A small-molecule ligand and the protein it binds are described below.
Small molecule (SMILES): CN(Cc1cnc2nc(N)nc(N)c2n1)c1ccc(C(=O)N[C@@H](CCC(=O)O)C(=O)O)cc1

Sequence of chain 1.B:
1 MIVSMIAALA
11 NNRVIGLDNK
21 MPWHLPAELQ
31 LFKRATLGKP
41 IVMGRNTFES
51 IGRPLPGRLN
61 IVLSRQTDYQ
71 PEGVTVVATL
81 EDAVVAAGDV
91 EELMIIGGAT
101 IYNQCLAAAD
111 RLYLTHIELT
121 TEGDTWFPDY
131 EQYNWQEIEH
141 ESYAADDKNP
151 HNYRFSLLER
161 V

Binding-site contacts:
Ligand atom N3 contacts residue ALA7 of chain 1.B at 3.4 Å.
Ligand atom NA2 contacts residue GLU28 of chain 1.B at 2.7 Å (salt-bridge).
Ligand atom CD contacts residue ARG53 of chain 1.B at 3.7 Å.
Ligand atom C4 contacts residue NDP1 of chain 1.G at 3.4 Å.
Ligand atom C14 contacts residue ILE51 of chain 1.B at 3.7 Å (hydrophobic).
Ligand atom NA4 contacts residue TYR102 of chain 1.B at 3.4 Å (h-bond).
Ligand atom O1 contacts residue LYS33 of chain 1.B at 3.6 Å.
Ligand atom C2 contacts residue ALA8 of chain 1.B at 3.6 Å (hydrophobic).
Ligand atom C7 contacts residue MET21 of chain 1.B at 3.3 Å (hydrophobic).
Ligand atom C4A contacts residue PHE32 of chain 1.B at 3.5 Å (hydrophobic).
Ligand atom N8 contacts residue GLU28 of chain 1.B at 3.7 Å.
Ligand atom NA4 contacts residue ILE6 of chain 1.B at 2.9 Å (h-bond).
Ligand atom NA4 contacts residue ILE96 of chain 1.B at 3.0 Å (h-bond).
Ligand atom O1 contacts residue PHE32 of chain 1.B at 3.5 Å.
Ligand atom C4 contacts residue ILE6 of chain 1.B at 3.6 Å (hydrophobic).
Ligand atom C2 contacts residue GLU28 of chain 1.B at 3.6 Å.
Ligand atom N5 contacts residue NDP1 of chain 1.G at 3.4 Å.
Ligand atom C4A contacts residue NDP1 of chain 1.G at 3.5 Å.
Ligand atom N3 contacts residue ILE6 of chain 1.B at 3.5 Å.
Ligand atom NA2 contacts residue THR115 of chain 1.B at 3.7 Å.
Ligand atom C4 contacts residue PHE32 of chain 1.B at 3.4 Å (hydrophobic).
Ligand atom NA2 contacts residue ALA7 of chain 1.B at 3.6 Å.
Ligand atom O contacts residue ARG53 of chain 1.B at 2.9 Å (salt-bridge).
Ligand atom NA2 contacts residue ALA8 of chain 1.B at 3.7 Å.
Ligand atom N3 contacts residue NDP1 of chain 1.G at 3.7 Å.
Ligand atom C6 contacts residue MET21 of chain 1.B at 3.7 Å (hydrophobic).
Ligand atom N1 contacts residue GLU28 of chain 1.B at 2.8 Å (salt-bridge).
Ligand atom NA4 contacts residue NDP1 of chain 1.G at 3.6 Å.
Ligand atom N3 contacts residue PHE32 of chain 1.B at 3.5 Å.
Ligand atom C7 contacts residue LEU29 of chain 1.B at 3.5 Å (hydrophobic).
Ligand atom N8 contacts residue MET21 of chain 1.B at 3.4 Å.
Ligand atom NA4 contacts residue PHE32 of chain 1.B at 3.7 Å.
Ligand atom O2 contacts residue ARG58 of chain 1.B at 2.8 Å (salt-bridge).
Ligand atom N8 contacts residue LEU29 of chain 1.B at 3.5 Å.
Ligand atom CT contacts residue ARG58 of chain 1.B at 3.5 Å.
Ligand atom C8A contacts residue GLU28 of chain 1.B at 3.7 Å.
Ligand atom N10 contacts residue ILE51 of chain 1.B at 3.6 Å.
Ligand atom O1 contacts residue ARG58 of chain 1.B at 2.9 Å (salt-bridge).
Ligand atom O2 contacts residue LYS33 of chain 1.B at 3.4 Å.
Ligand atom OE2 contacts residue ARG53 of chain 1.B at 3.2 Å (salt-bridge).